A protein and the small-molecule ligand that binds it are described below.
Small molecule (SMILES): Nc1ncnc2c1ncn2[C@@H]1O[C@H](CO[P](=O)(O)O[P](=O)(O)NP(=O)(O)O)[C@@H](O)[C@H]1O

Sequence of chain 1.A:
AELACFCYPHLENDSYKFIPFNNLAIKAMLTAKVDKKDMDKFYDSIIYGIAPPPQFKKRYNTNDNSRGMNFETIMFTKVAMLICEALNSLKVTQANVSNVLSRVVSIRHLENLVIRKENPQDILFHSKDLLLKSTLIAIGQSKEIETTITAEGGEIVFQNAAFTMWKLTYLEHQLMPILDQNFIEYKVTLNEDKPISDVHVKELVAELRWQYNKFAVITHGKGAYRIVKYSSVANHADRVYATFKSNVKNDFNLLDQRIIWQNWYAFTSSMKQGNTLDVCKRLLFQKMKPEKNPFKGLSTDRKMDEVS

Binding-site contacts:
Ligand atom C1' contacts residue ARG240 of chain 1.A at 3.9 Å.
Ligand atom C2' contacts residue ARG109 of chain 1.A at 3.8 Å.
Ligand atom O2B contacts residue LYS223 of chain 1.A at 2.8 Å (salt-bridge).
Ligand atom O1B contacts residue LYS223 of chain 1.A at 4.2 Å.
Ligand atom O3A contacts residue ARG227 of chain 1.A at 3.7 Å.
Ligand atom O3A contacts residue HIS221 of chain 1.A at 3.0 Å (h-bond).
Ligand atom O4' contacts residue ARG240 of chain 1.A at 3.9 Å.
Ligand atom O2G contacts residue ARG227 of chain 1.A at 2.8 Å (salt-bridge).
Ligand atom N3B contacts residue LYS223 of chain 1.A at 3.6 Å (salt-bridge).
Ligand atom O1G contacts residue LYS188 of chain 1.A at 3.1 Å (salt-bridge).
Ligand atom O1B contacts residue SER107 of chain 1.A at 4.1 Å.
Ligand atom PG contacts residue ARG227 of chain 1.A at 3.3 Å.
Ligand atom O1G contacts residue GLU147 of chain 1.A at 3.9 Å.
Ligand atom O2A contacts residue ARG227 of chain 1.A at 3.8 Å.
Ligand atom C5' contacts residue SER107 of chain 1.A at 4.2 Å.
Ligand atom O2B contacts residue HIS221 of chain 1.A at 4.3 Å.
Ligand atom PA contacts residue HIS221 of chain 1.A at 4.2 Å.
Ligand atom N3B contacts residue ARG227 of chain 1.A at 4.2 Å.
Ligand atom O2' contacts residue ARG109 of chain 1.A at 3.1 Å (salt-bridge).
Ligand atom PA contacts residue SER107 of chain 1.A at 4.4 Å.
Ligand atom O2A contacts residue SER107 of chain 1.A at 2.8 Å (h-bond).
Ligand atom O3' contacts residue ARG109 of chain 1.A at 2.6 Å (salt-bridge).
Ligand atom O1G contacts residue GLU153 of chain 1.A at 4.0 Å.
Ligand atom PG contacts residue LYS188 of chain 1.A at 4.3 Å.
Ligand atom C3' contacts residue SER107 of chain 1.A at 4.3 Å.
Ligand atom O3G contacts residue LYS223 of chain 1.A at 3.6 Å.
Ligand atom PA contacts residue ARG227 of chain 1.A at 3.6 Å.
Ligand atom PG contacts residue HIS221 of chain 1.A at 4.3 Å.
Ligand atom C3' contacts residue ARG109 of chain 1.A at 3.6 Å.
Ligand atom O3' contacts residue SER107 of chain 1.A at 3.4 Å (h-bond).
Ligand atom N3B contacts residue HIS221 of chain 1.A at 3.7 Å.
Ligand atom O2G contacts residue HIS221 of chain 1.A at 3.6 Å.
Ligand atom O1A contacts residue HIS221 of chain 1.A at 3.9 Å.
Ligand atom O1A contacts residue ARG227 of chain 1.A at 3.0 Å (salt-bridge).
Ligand atom O1G contacts residue ARG227 of chain 1.A at 2.7 Å (salt-bridge).
Ligand atom PB contacts residue LYS223 of chain 1.A at 3.7 Å.
Ligand atom O3G contacts residue GLU147 of chain 1.A at 4.1 Å.
Ligand atom C2' contacts residue ARG240 of chain 1.A at 4.4 Å.
Ligand atom PB contacts residue HIS221 of chain 1.A at 3.9 Å.